Sequence of chain 1.B:
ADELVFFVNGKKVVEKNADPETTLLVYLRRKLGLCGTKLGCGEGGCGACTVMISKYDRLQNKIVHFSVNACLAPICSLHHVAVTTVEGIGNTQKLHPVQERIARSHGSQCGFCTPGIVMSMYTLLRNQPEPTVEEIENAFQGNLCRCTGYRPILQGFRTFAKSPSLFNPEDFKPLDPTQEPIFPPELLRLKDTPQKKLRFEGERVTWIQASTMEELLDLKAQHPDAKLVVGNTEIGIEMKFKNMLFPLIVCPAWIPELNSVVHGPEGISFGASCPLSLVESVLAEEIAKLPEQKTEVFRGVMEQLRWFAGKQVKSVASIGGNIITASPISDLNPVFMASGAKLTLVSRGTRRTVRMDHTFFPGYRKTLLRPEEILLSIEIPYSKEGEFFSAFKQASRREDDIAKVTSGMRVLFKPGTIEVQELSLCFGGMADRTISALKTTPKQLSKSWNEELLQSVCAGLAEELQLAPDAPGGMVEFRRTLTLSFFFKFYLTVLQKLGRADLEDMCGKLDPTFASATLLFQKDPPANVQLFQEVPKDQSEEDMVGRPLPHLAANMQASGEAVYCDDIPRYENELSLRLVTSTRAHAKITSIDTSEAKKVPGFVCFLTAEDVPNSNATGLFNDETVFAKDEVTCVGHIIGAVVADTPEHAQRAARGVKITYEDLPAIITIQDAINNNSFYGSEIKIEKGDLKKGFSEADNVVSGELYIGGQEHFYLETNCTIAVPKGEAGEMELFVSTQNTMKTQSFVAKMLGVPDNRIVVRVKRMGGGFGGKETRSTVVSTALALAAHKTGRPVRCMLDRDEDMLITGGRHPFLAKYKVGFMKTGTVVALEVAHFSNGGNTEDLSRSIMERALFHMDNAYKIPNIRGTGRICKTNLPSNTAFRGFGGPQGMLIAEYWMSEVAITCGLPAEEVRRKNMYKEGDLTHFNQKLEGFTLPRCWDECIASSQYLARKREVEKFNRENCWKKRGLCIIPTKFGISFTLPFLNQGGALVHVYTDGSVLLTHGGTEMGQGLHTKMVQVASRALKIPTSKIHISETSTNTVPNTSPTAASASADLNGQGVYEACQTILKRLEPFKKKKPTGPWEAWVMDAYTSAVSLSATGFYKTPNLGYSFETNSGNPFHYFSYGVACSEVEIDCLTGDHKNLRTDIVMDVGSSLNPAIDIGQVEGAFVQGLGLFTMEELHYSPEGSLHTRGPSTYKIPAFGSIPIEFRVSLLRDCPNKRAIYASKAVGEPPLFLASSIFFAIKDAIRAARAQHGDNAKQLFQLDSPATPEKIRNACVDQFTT

The small molecule below binds the protein below.
Small molecule (SMILES): O=c1[nH]c(=O)c2[nH]c(=O)[nH]c2[nH]1

Binding-site contacts:
Ligand atom O13 contacts residue PHE1009 of chain 1.B at 3.5 Å.
Ligand atom O11 contacts residue PHE1009 of chain 1.B at 3.6 Å.
Ligand atom C2 contacts residue ARG880 of chain 1.B at 3.6 Å.
Ligand atom C6 contacts residue PHE1009 of chain 1.B at 3.7 Å (hydrophobic).
Ligand atom N7 contacts residue ALA1079 of chain 1.B at 3.7 Å.
Ligand atom C4 contacts residue PHE914 of chain 1.B at 3.3 Å (hydrophobic).
Ligand atom C8 contacts residue GLU1261 of chain 1.B at 3.6 Å.
Ligand atom O11 contacts residue PHE914 of chain 1.B at 3.9 Å.
Ligand atom N1 contacts residue PHE914 of chain 1.B at 3.3 Å.
Ligand atom O11 contacts residue THR1010 of chain 1.B at 3.2 Å (h-bond).
Ligand atom N9 contacts residue GLU1261 of chain 1.B at 2.8 Å (salt-bridge).
Ligand atom C8 contacts residue GLU802 of chain 1.B at 3.6 Å.
Ligand atom N9 contacts residue ALA1079 of chain 1.B at 3.5 Å (h-bond).
Ligand atom C6 contacts residue PHE914 of chain 1.B at 3.3 Å (hydrophobic).
Ligand atom N7 contacts residue PHE914 of chain 1.B at 3.4 Å.
Ligand atom O24 contacts residue GLU1261 of chain 1.B at 3.5 Å (salt-bridge).
Ligand atom N3 contacts residue ALA1079 of chain 1.B at 3.6 Å.
Ligand atom C5 contacts residue GLU802 of chain 1.B at 3.8 Å.
Ligand atom N3 contacts residue ARG880 of chain 1.B at 3.3 Å (salt-bridge).
Ligand atom C4 contacts residue GLU1261 of chain 1.B at 3.9 Å.
Ligand atom C4 contacts residue ALA1079 of chain 1.B at 3.5 Å (hydrophobic).
Ligand atom C2 contacts residue PHE914 of chain 1.B at 3.4 Å (hydrophobic).
Ligand atom C8 contacts residue ALA1079 of chain 1.B at 3.5 Å (hydrophobic).
Ligand atom N7 contacts residue GLU802 of chain 1.B at 2.7 Å (salt-bridge).
Ligand atom C5 contacts residue ALA1079 of chain 1.B at 3.8 Å (hydrophobic).
Ligand atom C5 contacts residue PHE914 of chain 1.B at 3.4 Å (hydrophobic).
Ligand atom C6 contacts residue GLU802 of chain 1.B at 3.9 Å.
Ligand atom N7 contacts residue ALA1078 of chain 1.B at 3.5 Å.
Ligand atom O11 contacts residue SER1008 of chain 1.B at 3.6 Å (h-bond).
Ligand atom O11 contacts residue ARG880 of chain 1.B at 2.7 Å (salt-bridge).
Ligand atom N3 contacts residue PHE914 of chain 1.B at 3.3 Å.
Ligand atom C8 contacts residue ALA1078 of chain 1.B at 3.9 Å (hydrophobic).
Ligand atom N9 contacts residue PHE914 of chain 1.B at 3.4 Å.
Ligand atom O24 contacts residue GLU802 of chain 1.B at 3.7 Å.
Ligand atom O13 contacts residue PHE914 of chain 1.B at 3.6 Å.
Ligand atom O24 contacts residue ALA910 of chain 1.B at 4.0 Å.
Ligand atom N1 contacts residue PHE1009 of chain 1.B at 3.6 Å.
Ligand atom O13 contacts residue GLU802 of chain 1.B at 3.0 Å (salt-bridge).
Ligand atom C8 contacts residue PHE914 of chain 1.B at 3.5 Å (hydrophobic).
Ligand atom C2 contacts residue ALA1079 of chain 1.B at 3.8 Å (hydrophobic).